Sequence of chain 1.C:
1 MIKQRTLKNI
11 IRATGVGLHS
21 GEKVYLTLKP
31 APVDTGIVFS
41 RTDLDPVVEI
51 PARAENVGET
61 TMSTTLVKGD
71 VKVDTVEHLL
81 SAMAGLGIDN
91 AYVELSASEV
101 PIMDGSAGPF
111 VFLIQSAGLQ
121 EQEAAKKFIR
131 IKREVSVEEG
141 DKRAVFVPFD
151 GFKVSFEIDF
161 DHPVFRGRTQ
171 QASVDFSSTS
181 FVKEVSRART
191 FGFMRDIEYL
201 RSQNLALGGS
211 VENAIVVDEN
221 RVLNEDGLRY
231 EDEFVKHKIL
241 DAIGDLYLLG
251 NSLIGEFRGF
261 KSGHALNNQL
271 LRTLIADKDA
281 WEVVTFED

Binding-site contacts:
Ligand atom O12 contacts residue HIS237 of chain 1.C at 3.0 Å (h-bond).
Ligand atom N11 contacts residue ZN1 of chain 1.M at 2.1 Å.
Ligand atom C10 contacts residue ZN1 of chain 1.M at 2.9 Å.
Ligand atom O19 contacts residue HIS264 of chain 1.C at 3.5 Å (h-bond).
Ligand atom C17 contacts residue ASP241 of chain 1.C at 3.1 Å.
Ligand atom F13 contacts residue ALA214 of chain 1.C at 3.6 Å.
Ligand atom C18 contacts residue ASP241 of chain 1.C at 3.4 Å.
Ligand atom C4 contacts residue THR190 of chain 1.C at 3.9 Å.
Ligand atom C1 contacts residue ALA214 of chain 1.C at 3.9 Å (hydrophobic).
Ligand atom O19 contacts residue MET62 of chain 1.C at 3.2 Å (h-bond).
Ligand atom C contacts residue ILE197 of chain 1.C at 4.0 Å (hydrophobic).
Ligand atom C2 contacts residue LEU18 of chain 1.C at 3.4 Å (hydrophobic).
Ligand atom C17 contacts residue ZN1 of chain 1.M at 3.3 Å.
Ligand atom N11 contacts residue GLU77 of chain 1.C at 2.8 Å (salt-bridge).
Ligand atom C3 contacts residue LEU18 of chain 1.C at 3.9 Å (hydrophobic).
Ligand atom C3 contacts residue MET62 of chain 1.C at 3.9 Å (hydrophobic).
Ligand atom N11 contacts residue HIS78 of chain 1.C at 3.1 Å (h-bond).
Ligand atom N11 contacts residue HIS237 of chain 1.C at 3.6 Å.
Ligand atom C10 contacts residue GLU77 of chain 1.C at 3.7 Å.
Ligand atom N11 contacts residue ASP241 of chain 1.C at 2.8 Å (salt-bridge).
Ligand atom O20 contacts residue ASP241 of chain 1.C at 3.6 Å.
Ligand atom C5 contacts residue THR190 of chain 1.C at 3.8 Å.
Ligand atom C17 contacts residue THR190 of chain 1.C at 3.9 Å.
Ligand atom C17 contacts residue HIS237 of chain 1.C at 3.7 Å.
Ligand atom C1 contacts residue ASN213 of chain 1.C at 3.6 Å.
Ligand atom O7 contacts residue LEU18 of chain 1.C at 3.3 Å.
Ligand atom C9 contacts residue HIS237 of chain 1.C at 3.9 Å.
Ligand atom C10 contacts residue ASP241 of chain 1.C at 3.5 Å.
Ligand atom F14 contacts residue ILE197 of chain 1.C at 3.4 Å.
Ligand atom C6 contacts residue ASN213 of chain 1.C at 3.4 Å.
Ligand atom F16 contacts residue ILE197 of chain 1.C at 3.6 Å.
Ligand atom C1 contacts residue LEU18 of chain 1.C at 3.6 Å (hydrophobic).
Ligand atom C5 contacts residue ILE102 of chain 1.C at 3.9 Å (hydrophobic).
Ligand atom O20 contacts residue LYS238 of chain 1.C at 3.1 Å (salt-bridge).
Ligand atom O12 contacts residue HIS78 of chain 1.C at 2.7 Å.
Ligand atom O12 contacts residue ZN1 of chain 1.M at 2.3 Å.
Ligand atom C9 contacts residue ZN1 of chain 1.M at 3.0 Å.
Ligand atom C9 contacts residue HIS78 of chain 1.C at 3.7 Å.
Ligand atom C6 contacts residue ILE102 of chain 1.C at 3.8 Å (hydrophobic).
Ligand atom N11 contacts residue HIS264 of chain 1.C at 3.5 Å (h-bond).

The small molecule below binds the protein below.
Small molecule (SMILES): N[C@H](CC(=O)O)C(=O)Nc1cccc(OC(F)(F)F)c1